Sequence of chain 1.K:
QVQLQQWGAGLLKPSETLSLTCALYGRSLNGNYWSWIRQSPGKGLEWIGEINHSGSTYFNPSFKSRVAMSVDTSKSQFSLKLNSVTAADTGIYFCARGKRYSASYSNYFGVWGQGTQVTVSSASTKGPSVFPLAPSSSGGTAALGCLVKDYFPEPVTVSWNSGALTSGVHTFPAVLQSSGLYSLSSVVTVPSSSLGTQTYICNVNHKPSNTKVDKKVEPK

Sequence of chain 1.L:
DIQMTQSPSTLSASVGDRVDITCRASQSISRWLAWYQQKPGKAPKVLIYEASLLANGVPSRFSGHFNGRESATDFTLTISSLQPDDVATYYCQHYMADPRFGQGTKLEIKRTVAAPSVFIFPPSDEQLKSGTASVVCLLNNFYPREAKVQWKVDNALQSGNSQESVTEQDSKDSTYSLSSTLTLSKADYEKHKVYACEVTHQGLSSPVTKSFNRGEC

The protein below binds the small molecule below.
Small molecule (SMILES): CC(=O)N[C@H]1[C@H](O[C@H]2[C@H](O)[C@@H](NC(C)=O)CO[C@@H]2CO)O[C@H](CO)[C@@H](O[C@@H]2O[C@H](CO[C@H]3O[C@H](CO[C@H]4O[C@H](CO)[C@@H](O)[C@H](O)[C@@H]4O)[C@@H](O)[C@H](O[C@H]4O[C@H](CO)[C@@H](O)[C@H](O)[C@@H]4O)[C@@H]3O)[C@@H](O)[C@H](O[C@H]3O[C@H](CO)[C@@H](O)[C@H](O)[C@@H]3O)[C@@H]2O)[C@@H]1O

Sequence of chain 1.I:
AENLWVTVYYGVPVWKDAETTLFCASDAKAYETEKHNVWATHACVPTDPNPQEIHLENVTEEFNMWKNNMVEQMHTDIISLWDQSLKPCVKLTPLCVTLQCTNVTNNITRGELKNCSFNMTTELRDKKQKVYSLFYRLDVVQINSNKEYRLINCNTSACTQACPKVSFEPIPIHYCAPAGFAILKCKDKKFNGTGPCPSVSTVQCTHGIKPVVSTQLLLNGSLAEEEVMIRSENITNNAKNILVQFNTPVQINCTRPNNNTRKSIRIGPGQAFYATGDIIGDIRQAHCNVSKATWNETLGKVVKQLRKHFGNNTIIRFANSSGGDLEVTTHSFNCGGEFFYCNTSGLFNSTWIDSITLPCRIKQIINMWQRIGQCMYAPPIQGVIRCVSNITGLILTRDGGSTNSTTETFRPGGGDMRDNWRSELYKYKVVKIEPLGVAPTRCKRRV

Binding-site contacts:
Ligand atom C3 contacts residue ASN246 of chain 1.I at 3.8 Å.
Ligand atom O6 contacts residue LYS99 of chain 1.K at 2.8 Å (salt-bridge).
Ligand atom O3 contacts residue ALA97 of chain 1.L at 3.6 Å.
Ligand atom O4 contacts residue ASN107 of chain 1.K at 2.9 Å (h-bond).
Ligand atom C8 contacts residue ASN246 of chain 1.I at 3.8 Å.
Ligand atom O3 contacts residue TYR95 of chain 1.L at 2.6 Å (h-bond).
Ligand atom O6 contacts residue GLU50 of chain 1.K at 2.6 Å (salt-bridge).
Ligand atom C1 contacts residue TYR58 of chain 1.K at 3.5 Å (hydrophobic).
Ligand atom C4 contacts residue ASN107 of chain 1.K at 3.4 Å.
Ligand atom O3 contacts residue MET96 of chain 1.L at 3.6 Å (h-bond).
Ligand atom O5 contacts residue ASN249 of chain 1.I at 3.7 Å.
Ligand atom O6 contacts residue ASN107 of chain 1.K at 3.3 Å (h-bond).
Ligand atom C6 contacts residue GLU50 of chain 1.K at 3.2 Å.
Ligand atom O4 contacts residue ALA97 of chain 1.L at 2.7 Å (h-bond).
Ligand atom C2 contacts residue ASN246 of chain 1.I at 2.5 Å.
Ligand atom C7 contacts residue ASN246 of chain 1.I at 3.4 Å.
Ligand atom C4 contacts residue ALA97 of chain 1.L at 3.3 Å (hydrophobic).
Ligand atom C3 contacts residue MET96 of chain 1.L at 3.7 Å (hydrophobic).
Ligand atom O4 contacts residue PRO99 of chain 1.L at 3.5 Å.
Ligand atom C6 contacts residue TYR58 of chain 1.K at 3.8 Å (hydrophobic).
Ligand atom O7 contacts residue SER104 of chain 1.K at 3.8 Å.
Ligand atom C5 contacts residue ASN246 of chain 1.I at 3.6 Å.
Ligand atom C8 contacts residue TYR105 of chain 1.K at 3.2 Å (hydrophobic).
Ligand atom O5 contacts residue LYS99 of chain 1.K at 3.5 Å (salt-bridge).
Ligand atom C6 contacts residue TYR58 of chain 1.K at 3.2 Å (hydrophobic).
Ligand atom C1 contacts residue ASN246 of chain 1.I at 1.4 Å.
Ligand atom O2 contacts residue ASP98 of chain 1.L at 3.3 Å (salt-bridge).
Ligand atom C6 contacts residue ASN249 of chain 1.I at 3.6 Å.
Ligand atom O4 contacts residue TYR58 of chain 1.K at 3.3 Å.
Ligand atom O2 contacts residue ALA97 of chain 1.L at 3.2 Å.
Ligand atom O2 contacts residue LYS99 of chain 1.K at 2.9 Å (salt-bridge).
Ligand atom C3 contacts residue ALA97 of chain 1.L at 3.3 Å (hydrophobic).
Ligand atom N2 contacts residue ASN246 of chain 1.I at 3.1 Å (h-bond).
Ligand atom O5 contacts residue ASN246 of chain 1.I at 2.3 Å (h-bond).
Ligand atom O2 contacts residue SER104 of chain 1.K at 2.8 Å (h-bond).
Ligand atom C2 contacts residue TYR58 of chain 1.K at 3.5 Å (hydrophobic).
Ligand atom O7 contacts residue ASN246 of chain 1.I at 3.6 Å (h-bond).
Ligand atom C3 contacts residue TYR95 of chain 1.L at 3.4 Å (hydrophobic).
Ligand atom C5 contacts residue ALA97 of chain 1.L at 3.5 Å (hydrophobic).
Ligand atom C6 contacts residue ASN107 of chain 1.K at 3.4 Å.